Sequence of chain 1.A:
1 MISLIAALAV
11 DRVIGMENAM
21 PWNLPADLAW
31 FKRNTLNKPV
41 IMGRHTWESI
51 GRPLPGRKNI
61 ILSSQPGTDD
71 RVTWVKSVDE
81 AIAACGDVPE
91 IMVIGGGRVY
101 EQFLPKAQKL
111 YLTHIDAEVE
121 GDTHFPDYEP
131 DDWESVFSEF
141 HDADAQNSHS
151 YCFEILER

Binding-site contacts:
Ligand atom N5 contacts residue ILE5 of chain 1.A at 3.7 Å.
Ligand atom C12 contacts residue LEU28 of chain 1.A at 3.8 Å (hydrophobic).
Ligand atom C18 contacts residue MET20 of chain 1.A at 3.3 Å (hydrophobic).
Ligand atom C1 contacts residue PHE31 of chain 1.A at 3.3 Å (hydrophobic).
Ligand atom N2 contacts residue PHE31 of chain 1.A at 3.3 Å.
Ligand atom C9 contacts residue ILE94 of chain 1.A at 3.6 Å (hydrophobic).
Ligand atom C8 contacts residue NAP1 of chain 1.E at 3.6 Å.
Ligand atom C6 contacts residue PHE31 of chain 1.A at 3.2 Å (hydrophobic).
Ligand atom C9 contacts residue NAP1 of chain 1.E at 3.8 Å.
Ligand atom N7 contacts residue ILE94 of chain 1.A at 3.0 Å (h-bond).
Ligand atom N7 contacts residue PHE31 of chain 1.A at 3.7 Å.
Ligand atom N2 contacts residue ASP27 of chain 1.A at 2.9 Å (salt-bridge).
Ligand atom C3 contacts residue ASP27 of chain 1.A at 3.5 Å.
Ligand atom C1 contacts residue NAP1 of chain 1.E at 3.8 Å.
Ligand atom C17 contacts residue MET20 of chain 1.A at 3.7 Å (hydrophobic).
Ligand atom C20 contacts residue SER49 of chain 1.A at 3.7 Å.
Ligand atom C6 contacts residue NAP1 of chain 1.E at 3.3 Å.
Ligand atom N4 contacts residue ALA7 of chain 1.A at 3.6 Å.
Ligand atom C21 contacts residue MET20 of chain 1.A at 3.7 Å (hydrophobic).
Ligand atom C9 contacts residue PHE31 of chain 1.A at 3.4 Å (hydrophobic).
Ligand atom C17 contacts residue LEU28 of chain 1.A at 3.8 Å (hydrophobic).
Ligand atom C18 contacts residue ILE50 of chain 1.A at 3.8 Å (hydrophobic).
Ligand atom C6 contacts residue ILE5 of chain 1.A at 3.7 Å (hydrophobic).
Ligand atom O19 contacts residue MET20 of chain 1.A at 3.4 Å.
Ligand atom N4 contacts residue THR113 of chain 1.A at 3.5 Å (h-bond).
Ligand atom C15 contacts residue MET20 of chain 1.A at 3.7 Å (hydrophobic).
Ligand atom C15 contacts residue ILE50 of chain 1.A at 3.7 Å (hydrophobic).
Ligand atom C3 contacts residue NAP1 of chain 1.E at 3.6 Å.
Ligand atom O13 contacts residue LEU28 of chain 1.A at 3.6 Å.
Ligand atom C3 contacts residue PHE31 of chain 1.A at 3.7 Å (hydrophobic).
Ligand atom N4 contacts residue ALA6 of chain 1.A at 3.2 Å (h-bond).
Ligand atom N7 contacts residue NAP1 of chain 1.E at 3.4 Å.
Ligand atom N7 contacts residue TYR100 of chain 1.A at 3.2 Å (h-bond).
Ligand atom N5 contacts residue PHE31 of chain 1.A at 3.5 Å.
Ligand atom N7 contacts residue ILE5 of chain 1.A at 2.8 Å (h-bond).
Ligand atom N5 contacts residue NAP1 of chain 1.E at 3.3 Å (h-bond).
Ligand atom C8 contacts residue PHE31 of chain 1.A at 3.1 Å (hydrophobic).
Ligand atom C20 contacts residue NAP1 of chain 1.E at 3.1 Å.
Ligand atom N4 contacts residue ASP27 of chain 1.A at 2.6 Å (salt-bridge).
Ligand atom N5 contacts residue ALA6 of chain 1.A at 3.4 Å.

The protein below binds the small molecule below.
Small molecule (SMILES): COc1cc(Cc2cnc(N)nc2N)cc(OC)c1OC